Sequence of chain 1.A:
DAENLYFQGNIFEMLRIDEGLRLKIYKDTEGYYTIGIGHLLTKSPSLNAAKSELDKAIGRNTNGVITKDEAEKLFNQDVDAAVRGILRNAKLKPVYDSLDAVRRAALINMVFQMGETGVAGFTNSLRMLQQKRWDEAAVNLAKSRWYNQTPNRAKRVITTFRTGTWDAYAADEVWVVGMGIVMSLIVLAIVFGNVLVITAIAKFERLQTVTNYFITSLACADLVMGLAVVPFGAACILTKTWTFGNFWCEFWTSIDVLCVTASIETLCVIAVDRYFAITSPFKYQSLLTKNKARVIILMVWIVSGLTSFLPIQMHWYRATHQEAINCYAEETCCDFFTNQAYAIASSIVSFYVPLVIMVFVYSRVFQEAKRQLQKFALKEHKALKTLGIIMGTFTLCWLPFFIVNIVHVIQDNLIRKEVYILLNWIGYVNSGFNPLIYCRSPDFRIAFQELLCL

A protein and the small-molecule ligand that binds it are described below.
Small molecule (SMILES): COc1cc(CCNC[C@H](O)c2ccc(O)c(O)c2)ccc1OCCS

Binding-site contacts:
Ligand atom CAG contacts residue PHE342 of chain 1.A at 3.4 Å (hydrophobic).
Ligand atom CAN contacts residue CYS340 of chain 1.A at 3.1 Å (hydrophobic).
Ligand atom CAF contacts residue VAL263 of chain 1.A at 3.5 Å (hydrophobic).
Ligand atom NAQ contacts residue ASP262 of chain 1.A at 2.7 Å (salt-bridge).
Ligand atom OAD contacts residue ASP262 of chain 1.A at 2.8 Å (salt-bridge).
Ligand atom CAN contacts residue CYS242 of chain 1.A at 3.8 Å (hydrophobic).
Ligand atom CAY contacts residue TRP258 of chain 1.A at 3.6 Å (hydrophobic).
Ligand atom CAX contacts residue CYS340 of chain 1.A at 4.0 Å (hydrophobic).
Ligand atom CAM contacts residue ASN433 of chain 1.A at 3.7 Å.
Ligand atom SAE contacts residue CYS242 of chain 1.A at 2.0 Å (h-bond).
Ligand atom OAB contacts residue SER356 of chain 1.A at 2.9 Å (h-bond).
Ligand atom OAB contacts residue VAL263 of chain 1.A at 3.4 Å.
Ligand atom CAZ contacts residue ASP262 of chain 1.A at 3.7 Å.
Ligand atom OAD contacts residue ASN433 of chain 1.A at 3.2 Å (h-bond).
Ligand atom CAH contacts residue ASP262 of chain 1.A at 3.8 Å.
Ligand atom OAR contacts residue TRP258 of chain 1.A at 3.9 Å.
Ligand atom CAI contacts residue CYS340 of chain 1.A at 3.1 Å (hydrophobic).
Ligand atom CAA contacts residue TRP434 of chain 1.A at 3.7 Å (hydrophobic).
Ligand atom CAM contacts residue TYR437 of chain 1.A at 3.4 Å (hydrophobic).
Ligand atom CAT contacts residue SER356 of chain 1.A at 3.9 Å.
Ligand atom CAX contacts residue TRP258 of chain 1.A at 3.8 Å (hydrophobic).
Ligand atom OAB contacts residue SER352 of chain 1.A at 3.3 Å.
Ligand atom CAO contacts residue PHE342 of chain 1.A at 3.7 Å (hydrophobic).
Ligand atom CAZ contacts residue ASN433 of chain 1.A at 3.5 Å.
Ligand atom CAM contacts residue ASP262 of chain 1.A at 2.9 Å.
Ligand atom CAL contacts residue CYS340 of chain 1.A at 3.7 Å (hydrophobic).
Ligand atom OAC contacts residue ASN414 of chain 1.A at 3.7 Å.
Ligand atom CAG contacts residue CYS340 of chain 1.A at 3.9 Å (hydrophobic).
Ligand atom NAQ contacts residue ASN433 of chain 1.A at 3.0 Å (h-bond).
Ligand atom CAK contacts residue TRP258 of chain 1.A at 3.8 Å (hydrophobic).
Ligand atom CAN contacts residue ASP341 of chain 1.A at 3.6 Å.
Ligand atom CAL contacts residue CYS242 of chain 1.A at 3.0 Å (hydrophobic).
Ligand atom CAH contacts residue VAL263 of chain 1.A at 3.8 Å (hydrophobic).
Ligand atom OAC contacts residue SER352 of chain 1.A at 2.9 Å (h-bond).
Ligand atom CAT contacts residue VAL263 of chain 1.A at 3.6 Å (hydrophobic).
Ligand atom NAQ contacts residue TYR437 of chain 1.A at 3.4 Å (h-bond).
Ligand atom OAS contacts residue CYS242 of chain 1.A at 3.4 Å (h-bond).
Ligand atom SAE contacts residue ILE243 of chain 1.A at 4.0 Å.
Ligand atom CAP contacts residue ASN433 of chain 1.A at 3.9 Å.
Ligand atom CAP contacts residue ASP262 of chain 1.A at 3.1 Å.